Sequence of chain 1.A:
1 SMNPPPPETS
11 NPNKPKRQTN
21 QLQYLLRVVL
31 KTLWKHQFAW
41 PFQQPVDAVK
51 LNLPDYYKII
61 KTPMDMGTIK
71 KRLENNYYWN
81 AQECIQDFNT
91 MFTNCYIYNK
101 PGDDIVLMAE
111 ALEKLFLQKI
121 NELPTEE

Binding-site contacts:
Ligand atom N01 contacts residue VAL46 of chain 1.A at 3.9 Å.
Ligand atom C13 contacts residue PRO41 of chain 1.A at 3.9 Å (hydrophobic).
Ligand atom C17 contacts residue LEU51 of chain 1.A at 3.6 Å (hydrophobic).
Ligand atom O14 contacts residue GLN44 of chain 1.A at 4.0 Å.
Ligand atom C03 contacts residue VAL46 of chain 1.A at 3.9 Å (hydrophobic).
Ligand atom C05 contacts residue TYR56 of chain 1.A at 4.1 Å (hydrophobic).
Ligand atom C05 contacts residue ASN99 of chain 1.A at 3.8 Å.
Ligand atom C03 contacts residue PRO41 of chain 1.A at 3.8 Å (hydrophobic).
Ligand atom C10 contacts residue LEU53 of chain 1.A at 4.1 Å (hydrophobic).
Ligand atom C19 contacts residue LEU51 of chain 1.A at 3.8 Å (hydrophobic).
Ligand atom C02 contacts residue ILE105 of chain 1.A at 3.9 Å (hydrophobic).
Ligand atom C12 contacts residue PRO41 of chain 1.A at 3.7 Å (hydrophobic).
Ligand atom C02 contacts residue VAL46 of chain 1.A at 3.6 Å (hydrophobic).
Ligand atom C17 contacts residue TRP40 of chain 1.A at 4.0 Å (hydrophobic).
Ligand atom O14 contacts residue PRO41 of chain 1.A at 3.4 Å (h-bond).
Ligand atom C20 contacts residue LEU51 of chain 1.A at 4.1 Å (hydrophobic).
Ligand atom C07 contacts residue TYR56 of chain 1.A at 3.9 Å (hydrophobic).
Ligand atom C08 contacts residue ASN99 of chain 1.A at 3.7 Å.
Ligand atom O18 contacts residue BU31 of chain 1.C at 3.0 Å (h-bond).
Ligand atom C16 contacts residue TRP40 of chain 1.A at 3.7 Å (hydrophobic).
Ligand atom C20 contacts residue TRP40 of chain 1.A at 4.1 Å (hydrophobic).
Ligand atom C08 contacts residue TYR98 of chain 1.A at 3.8 Å (hydrophobic).
Ligand atom C13 contacts residue LEU51 of chain 1.A at 4.0 Å (hydrophobic).
Ligand atom N15 contacts residue LEU51 of chain 1.A at 3.6 Å.
Ligand atom O18 contacts residue LEU51 of chain 1.A at 4.0 Å.
Ligand atom C07 contacts residue TYR98 of chain 1.A at 3.6 Å (hydrophobic).
Ligand atom C30 contacts residue TRP40 of chain 1.A at 3.6 Å (hydrophobic).
Ligand atom C21 contacts residue TRP40 of chain 1.A at 3.8 Å (hydrophobic).
Ligand atom N15 contacts residue BU31 of chain 1.C at 3.4 Å (h-bond).
Ligand atom O06 contacts residue TYR56 of chain 1.A at 4.1 Å.
Ligand atom C17 contacts residue BU31 of chain 1.C at 3.7 Å.
Ligand atom C07 contacts residue ASN99 of chain 1.A at 4.0 Å.
Ligand atom N01 contacts residue PRO41 of chain 1.A at 2.7 Å (h-bond).
Ligand atom C16 contacts residue LEU51 of chain 1.A at 3.8 Å (hydrophobic).
Ligand atom C04 contacts residue VAL46 of chain 1.A at 3.9 Å (hydrophobic).
Ligand atom C16 contacts residue BU31 of chain 1.C at 3.9 Å.
Ligand atom C10 contacts residue LEU51 of chain 1.A at 4.1 Å (hydrophobic).
Ligand atom O06 contacts residue ASN99 of chain 1.A at 2.9 Å (h-bond).
Ligand atom C02 contacts residue PRO41 of chain 1.A at 3.6 Å (hydrophobic).
Ligand atom C03 contacts residue PHE42 of chain 1.A at 3.6 Å (hydrophobic).

This protein binds this small molecule.
Small molecule (SMILES): CCN(CC)S(=O)(=O)c1ccc(O)c(NC(=O)c2[nH]c(C)c3c2CCCCC3=O)c1